Sequence of chain 5.A:
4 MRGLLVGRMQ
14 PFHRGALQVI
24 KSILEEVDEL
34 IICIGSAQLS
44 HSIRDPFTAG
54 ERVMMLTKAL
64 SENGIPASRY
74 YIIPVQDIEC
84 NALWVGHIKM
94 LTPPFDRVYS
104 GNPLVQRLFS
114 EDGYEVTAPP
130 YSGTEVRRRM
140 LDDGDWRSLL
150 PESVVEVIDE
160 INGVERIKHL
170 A

Binding-site contacts:
Ligand atom C4 contacts residue ASN84 of chain 5.A at 3.3 Å.
Ligand atom O2R contacts residue ASP80 of chain 5.A at 2.9 Å (salt-bridge).
Ligand atom O3R contacts residue SER39 of chain 5.A at 2.8 Å (h-bond).
Ligand atom C3R contacts residue SER39 of chain 5.A at 3.6 Å.
Ligand atom O3R contacts residue ARG11 of chain 5.A at 3.0 Å.
Ligand atom C6 contacts residue VAL108 of chain 5.A at 3.7 Å (hydrophobic).
Ligand atom O5R contacts residue ARG11 of chain 5.A at 3.5 Å (salt-bridge).
Ligand atom O3P contacts residue ARG11 of chain 5.A at 3.2 Å (salt-bridge).
Ligand atom C7 contacts residue ILE81 of chain 5.A at 3.4 Å (hydrophobic).
Ligand atom C5 contacts residue LEU107 of chain 5.A at 3.5 Å (hydrophobic).
Ligand atom O4R contacts residue VAL9 of chain 5.A at 3.7 Å.
Ligand atom C3R contacts residue ARG11 of chain 5.A at 3.5 Å.
Ligand atom C4 contacts residue LEU107 of chain 5.A at 3.8 Å (hydrophobic).
Ligand atom N7 contacts residue TRP87 of chain 5.A at 3.4 Å.
Ligand atom N7 contacts residue ASP80 of chain 5.A at 3.2 Å.
Ligand atom O5R contacts residue GLY10 of chain 5.A at 3.8 Å.
Ligand atom O1P contacts residue ARG11 of chain 5.A at 3.1 Å (salt-bridge).
Ligand atom O3R contacts residue ASP80 of chain 5.A at 3.8 Å.
Ligand atom O1P contacts residue GLY10 of chain 5.A at 3.6 Å.
Ligand atom C2 contacts residue TRP87 of chain 5.A at 3.3 Å (hydrophobic).
Ligand atom C2 contacts residue ASP80 of chain 5.A at 3.6 Å.
Ligand atom C6 contacts residue TRP87 of chain 5.A at 3.7 Å (hydrophobic).
Ligand atom C7 contacts residue TRP87 of chain 5.A at 3.4 Å (hydrophobic).
Ligand atom O2R contacts residue SER39 of chain 5.A at 2.9 Å (h-bond).
Ligand atom C2R contacts residue SER39 of chain 5.A at 3.8 Å.
Ligand atom N1 contacts residue TRP87 of chain 5.A at 3.5 Å.
Ligand atom C1R contacts residue ASP80 of chain 5.A at 3.8 Å.
Ligand atom C1R contacts residue TRP87 of chain 5.A at 3.8 Å (hydrophobic).
Ligand atom O7 contacts residue TRP87 of chain 5.A at 3.8 Å.
Ligand atom C7 contacts residue ASN84 of chain 5.A at 3.8 Å.
Ligand atom O7 contacts residue ILE81 of chain 5.A at 3.0 Å (h-bond).
Ligand atom C4R contacts residue VAL9 of chain 5.A at 3.7 Å (hydrophobic).
Ligand atom C3 contacts residue TRP87 of chain 5.A at 3.5 Å (hydrophobic).
Ligand atom O3R contacts residue GLY38 of chain 5.A at 3.0 Å.
Ligand atom O4R contacts residue TRP87 of chain 5.A at 3.7 Å.
Ligand atom N7 contacts residue ILE81 of chain 5.A at 2.7 Å (h-bond).
Ligand atom C4 contacts residue TRP87 of chain 5.A at 3.6 Å (hydrophobic).
Ligand atom O7 contacts residue ASN84 of chain 5.A at 2.9 Å (h-bond).
Ligand atom O2P contacts residue ASN105 of chain 5.A at 3.2 Å (h-bond).
Ligand atom C5 contacts residue TRP87 of chain 5.A at 3.7 Å (hydrophobic).

The protein below binds the small molecule below.
Small molecule (SMILES): NC(=O)c1ccc[n+]([C@@H]2O[C@H](COP(=O)(O)O)[C@@H](O)[C@H]2O)c1